Binding-site contacts:
Ligand atom C5 contacts residue ALA19 of chain 1.A at 4.5 Å (hydrophobic).
Ligand atom C5 contacts residue ASN20 of chain 1.A at 3.6 Å.
Ligand atom C4 contacts residue ASN20 of chain 1.A at 4.3 Å.
Ligand atom O5 contacts residue TRP23 of chain 1.A at 3.8 Å.
Ligand atom C7 contacts residue ASN20 of chain 1.A at 3.5 Å.
Ligand atom C1 contacts residue ALA19 of chain 1.A at 4.4 Å (hydrophobic).
Ligand atom N2 contacts residue ASN20 of chain 1.A at 2.9 Å (h-bond).
Ligand atom C3 contacts residue ASN20 of chain 1.A at 3.8 Å.
Ligand atom O5 contacts residue ASN20 of chain 1.A at 2.4 Å (h-bond).
Ligand atom C6 contacts residue ALA19 of chain 1.A at 4.2 Å (hydrophobic).
Ligand atom O5 contacts residue ALA19 of chain 1.A at 3.7 Å.
Ligand atom C2 contacts residue ASN20 of chain 1.A at 2.5 Å.
Ligand atom O4 contacts residue TRP23 of chain 1.A at 4.2 Å.
Ligand atom O7 contacts residue ASN20 of chain 1.A at 3.8 Å.
Ligand atom C6 contacts residue TRP23 of chain 1.A at 4.0 Å (hydrophobic).
Ligand atom C5 contacts residue TRP23 of chain 1.A at 3.6 Å (hydrophobic).
Ligand atom O6 contacts residue ALA19 of chain 1.A at 4.2 Å.
Ligand atom C1 contacts residue ASN20 of chain 1.A at 1.4 Å.
Ligand atom C8 contacts residue SER22 of chain 1.A at 4.4 Å.
Ligand atom C1 contacts residue TRP23 of chain 1.A at 3.6 Å (hydrophobic).

Sequence of chain 1.A:
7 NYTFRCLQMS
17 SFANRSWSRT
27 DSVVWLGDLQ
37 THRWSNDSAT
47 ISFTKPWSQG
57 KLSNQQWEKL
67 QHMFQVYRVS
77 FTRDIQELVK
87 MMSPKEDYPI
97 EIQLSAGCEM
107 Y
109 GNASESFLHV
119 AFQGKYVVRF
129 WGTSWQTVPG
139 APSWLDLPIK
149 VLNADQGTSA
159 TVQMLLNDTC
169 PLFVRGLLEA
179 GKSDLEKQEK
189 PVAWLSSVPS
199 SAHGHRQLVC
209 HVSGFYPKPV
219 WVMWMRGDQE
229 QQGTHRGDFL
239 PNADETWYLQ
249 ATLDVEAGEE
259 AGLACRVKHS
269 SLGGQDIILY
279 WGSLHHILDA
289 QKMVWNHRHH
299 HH

This small molecule binds to this protein.
Small molecule (SMILES): CC(=O)N[C@H]1CO[C@H](CO)[C@@H](O[C@@H]2O[C@H](C)[C@@H](O)[C@H](O)[C@H]2N)[C@@H]1O